Sequence of chain 1.P:
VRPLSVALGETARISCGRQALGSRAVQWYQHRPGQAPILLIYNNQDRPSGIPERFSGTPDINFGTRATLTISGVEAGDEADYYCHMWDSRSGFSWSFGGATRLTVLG

Binding-site contacts:
Ligand atom C4 contacts residue ASN252 of chain 1.A at 4.3 Å.
Ligand atom N2 contacts residue ASN62 of chain 1.P at 4.3 Å.
Ligand atom C7 contacts residue ASN252 of chain 1.A at 3.2 Å.
Ligand atom N2 contacts residue ASN252 of chain 1.A at 2.9 Å (h-bond).
Ligand atom C2 contacts residue ASN252 of chain 1.A at 2.5 Å.
Ligand atom O6 contacts residue ASN252 of chain 1.A at 4.3 Å.
Ligand atom O3 contacts residue ASN62 of chain 1.P at 3.0 Å (h-bond).
Ligand atom O5 contacts residue ASN252 of chain 1.A at 2.4 Å (h-bond).
Ligand atom O7 contacts residue ASN252 of chain 1.A at 3.2 Å (h-bond).
Ligand atom C3 contacts residue ASN252 of chain 1.A at 3.8 Å.
Ligand atom C5 contacts residue ASN252 of chain 1.A at 3.7 Å.
Ligand atom C8 contacts residue ASN252 of chain 1.A at 4.4 Å.
Ligand atom C3 contacts residue ASN62 of chain 1.P at 4.3 Å.
Ligand atom C1 contacts residue ASN252 of chain 1.A at 1.4 Å.
Ligand atom O7 contacts residue PHE63 of chain 1.P at 4.4 Å.

The small molecule below binds the protein below.
Small molecule (SMILES): CC(=O)N[C@@H]1[C@@H](O)[C@H](O)[C@@H](CO)O[C@H]1O

Sequence of chain 1.A:
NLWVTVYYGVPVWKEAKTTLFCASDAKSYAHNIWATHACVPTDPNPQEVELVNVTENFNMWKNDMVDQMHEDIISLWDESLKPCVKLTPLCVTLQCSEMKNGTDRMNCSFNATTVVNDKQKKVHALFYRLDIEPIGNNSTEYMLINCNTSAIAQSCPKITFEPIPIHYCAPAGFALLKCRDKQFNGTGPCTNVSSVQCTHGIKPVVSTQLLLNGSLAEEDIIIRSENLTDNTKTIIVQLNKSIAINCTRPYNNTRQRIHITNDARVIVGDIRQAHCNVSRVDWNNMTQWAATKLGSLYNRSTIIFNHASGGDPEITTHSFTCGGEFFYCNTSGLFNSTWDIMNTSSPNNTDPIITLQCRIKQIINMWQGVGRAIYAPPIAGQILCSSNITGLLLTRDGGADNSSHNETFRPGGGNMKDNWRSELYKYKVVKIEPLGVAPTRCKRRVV